Sequence of chain 1.A:
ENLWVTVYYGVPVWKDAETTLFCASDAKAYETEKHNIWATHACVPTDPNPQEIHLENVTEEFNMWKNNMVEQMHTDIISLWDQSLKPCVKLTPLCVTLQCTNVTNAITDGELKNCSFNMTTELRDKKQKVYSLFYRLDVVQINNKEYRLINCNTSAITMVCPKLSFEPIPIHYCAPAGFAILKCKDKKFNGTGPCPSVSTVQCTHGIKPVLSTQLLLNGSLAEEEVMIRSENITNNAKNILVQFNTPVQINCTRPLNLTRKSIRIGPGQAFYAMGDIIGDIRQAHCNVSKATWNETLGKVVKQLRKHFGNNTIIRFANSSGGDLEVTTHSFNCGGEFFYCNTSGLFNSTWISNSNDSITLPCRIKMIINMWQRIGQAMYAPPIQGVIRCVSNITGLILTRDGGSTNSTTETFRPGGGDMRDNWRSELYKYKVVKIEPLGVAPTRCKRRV

Binding-site contacts:
Ligand atom O5 contacts residue ASN270 of chain 1.A at 2.3 Å (h-bond).
Ligand atom O6 contacts residue ILE291 of chain 1.A at 4.3 Å.
Ligand atom C1 contacts residue ASN270 of chain 1.A at 1.4 Å.
Ligand atom C3 contacts residue ASN270 of chain 1.A at 3.8 Å.
Ligand atom O6 contacts residue THR272 of chain 1.A at 3.7 Å.
Ligand atom N2 contacts residue ASN270 of chain 1.A at 2.9 Å (h-bond).
Ligand atom C8 contacts residue VAL409 of chain 1.A at 3.9 Å (hydrophobic).
Ligand atom C5 contacts residue ASN270 of chain 1.A at 3.6 Å.
Ligand atom C4 contacts residue ASN270 of chain 1.A at 4.2 Å.
Ligand atom C2 contacts residue ASN270 of chain 1.A at 2.4 Å.
Ligand atom C7 contacts residue ASN270 of chain 1.A at 3.5 Å.
Ligand atom O7 contacts residue ASN270 of chain 1.A at 3.7 Å.

The small molecule below binds the protein below.
Small molecule (SMILES): CC(=O)N[C@H]1[C@H](O[C@H]2[C@H](O)[C@@H](NC(C)=O)CO[C@@H]2CO)O[C@H](CO)[C@@H](O)[C@@H]1O